Binding-site contacts:
Ligand atom C4 contacts residue VAL214 of chain 1.A at 4.0 Å (hydrophobic).
Ligand atom C19 contacts residue LEU104 of chain 1.A at 4.0 Å (hydrophobic).
Ligand atom C6 contacts residue TRP216 of chain 1.A at 4.1 Å (hydrophobic).
Ligand atom C10 contacts residue SER200 of chain 1.A at 3.7 Å.
Ligand atom C3 contacts residue SER200 of chain 1.A at 3.5 Å.
Ligand atom O contacts residue GLN197 of chain 1.A at 3.5 Å.
Ligand atom C4 contacts residue SER200 of chain 1.A at 3.5 Å.
Ligand atom N2 contacts residue SER215 of chain 1.A at 2.9 Å (h-bond).
Ligand atom C2 contacts residue HIS63 of chain 1.A at 3.8 Å.
Ligand atom N2 contacts residue TRP216 of chain 1.A at 4.0 Å.
Ligand atom C4 contacts residue SER215 of chain 1.A at 3.7 Å.
Ligand atom C7 contacts residue GLY217 of chain 1.A at 3.5 Å.
Ligand atom N3 contacts residue GLY219 of chain 1.A at 3.3 Å (h-bond).
Ligand atom C7 contacts residue TRP216 of chain 1.A at 3.9 Å (hydrophobic).
Ligand atom C3 contacts residue SER215 of chain 1.A at 3.9 Å.
Ligand atom O1 contacts residue GLY217 of chain 1.A at 3.4 Å (h-bond).
Ligand atom N3 contacts residue TRP216 of chain 1.A at 3.9 Å.
Ligand atom C6 contacts residue GLY217 of chain 1.A at 3.9 Å.
Ligand atom C9 contacts residue SER195 of chain 1.A at 3.2 Å.
Ligand atom N3 contacts residue SER195 of chain 1.A at 3.5 Å (h-bond).
Ligand atom C9 contacts residue VAL214 of chain 1.A at 3.8 Å (hydrophobic).
Ligand atom C4 contacts residue CYS196 of chain 1.A at 3.6 Å (hydrophobic).
Ligand atom C13 contacts residue GLY217 of chain 1.A at 4.0 Å.
Ligand atom C8 contacts residue TRP216 of chain 1.A at 3.8 Å (hydrophobic).
Ligand atom C18 contacts residue LEU104 of chain 1.A at 3.8 Å (hydrophobic).
Ligand atom C8 contacts residue SER195 of chain 1.A at 3.2 Å.
Ligand atom C5 contacts residue CYS196 of chain 1.A at 3.9 Å (hydrophobic).
Ligand atom N3 contacts residue GLY217 of chain 1.A at 3.7 Å.
Ligand atom O contacts residue SER200 of chain 1.A at 4.0 Å.
Ligand atom N contacts residue GLY217 of chain 1.A at 2.9 Å (h-bond).
Ligand atom C2 contacts residue SER200 of chain 1.A at 3.9 Å.
Ligand atom C8 contacts residue CYS196 of chain 1.A at 4.1 Å (hydrophobic).
Ligand atom N2 contacts residue HIS63 of chain 1.A at 4.0 Å.
Ligand atom N2 contacts residue SER200 of chain 1.A at 3.1 Å (h-bond).
Ligand atom C contacts residue GLY217 of chain 1.A at 3.9 Å.
Ligand atom C9 contacts residue CYS196 of chain 1.A at 3.8 Å (hydrophobic).
Ligand atom C2 contacts residue SER215 of chain 1.A at 3.9 Å.
Ligand atom C7 contacts residue GLY219 of chain 1.A at 3.1 Å.
Ligand atom C10 contacts residue HIS63 of chain 1.A at 3.5 Å.
Ligand atom O1 contacts residue TRP216 of chain 1.A at 3.3 Å.

Sequence of chain 1.A:
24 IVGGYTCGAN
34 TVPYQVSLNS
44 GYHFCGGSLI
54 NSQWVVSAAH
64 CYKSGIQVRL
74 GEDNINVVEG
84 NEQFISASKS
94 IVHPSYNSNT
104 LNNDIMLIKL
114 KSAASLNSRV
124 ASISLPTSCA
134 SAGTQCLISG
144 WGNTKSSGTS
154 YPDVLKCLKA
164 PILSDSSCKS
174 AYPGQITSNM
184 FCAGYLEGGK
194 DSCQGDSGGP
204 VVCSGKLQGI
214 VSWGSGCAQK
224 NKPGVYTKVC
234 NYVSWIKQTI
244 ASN

A protein and the small-molecule ligand that binds it are described below.
Small molecule (SMILES): N[C@@H](C(=O)N1CCC[C@H]1C(=O)NCc1ccncc1)C(c1ccccc1)c1ccccc1